The protein below binds the small molecule below.
Small molecule (SMILES): CC(=O)N[C@@H]1[C@@H](O)[C@H](O)[C@@H](CO)O[C@H]1O

Binding-site contacts:
Ligand atom O4 contacts residue ASN477 of chain 1.B at 4.4 Å.
Ligand atom O5 contacts residue ASN477 of chain 1.B at 2.4 Å (h-bond).
Ligand atom C5 contacts residue ASP445 of chain 1.B at 4.1 Å.
Ligand atom C4 contacts residue ASP445 of chain 1.B at 4.5 Å.
Ligand atom C6 contacts residue ASP445 of chain 1.B at 2.7 Å.
Ligand atom C2 contacts residue ASN477 of chain 1.B at 2.5 Å.
Ligand atom C5 contacts residue ASN477 of chain 1.B at 3.7 Å.
Ligand atom C1 contacts residue ASN477 of chain 1.B at 1.5 Å.
Ligand atom C7 contacts residue ASN477 of chain 1.B at 3.9 Å.
Ligand atom O3 contacts residue ASN477 of chain 1.B at 4.2 Å.
Ligand atom C3 contacts residue ASN477 of chain 1.B at 3.8 Å.
Ligand atom O6 contacts residue THR444 of chain 1.B at 4.4 Å.
Ligand atom O3 contacts residue ASP445 of chain 1.B at 4.4 Å.
Ligand atom O6 contacts residue ASP445 of chain 1.B at 3.0 Å (salt-bridge).
Ligand atom C4 contacts residue ASN477 of chain 1.B at 4.2 Å.
Ligand atom N2 contacts residue ASN477 of chain 1.B at 3.0 Å (h-bond).
Ligand atom C8 contacts residue ASN477 of chain 1.B at 3.9 Å.

Sequence of chain 1.B:
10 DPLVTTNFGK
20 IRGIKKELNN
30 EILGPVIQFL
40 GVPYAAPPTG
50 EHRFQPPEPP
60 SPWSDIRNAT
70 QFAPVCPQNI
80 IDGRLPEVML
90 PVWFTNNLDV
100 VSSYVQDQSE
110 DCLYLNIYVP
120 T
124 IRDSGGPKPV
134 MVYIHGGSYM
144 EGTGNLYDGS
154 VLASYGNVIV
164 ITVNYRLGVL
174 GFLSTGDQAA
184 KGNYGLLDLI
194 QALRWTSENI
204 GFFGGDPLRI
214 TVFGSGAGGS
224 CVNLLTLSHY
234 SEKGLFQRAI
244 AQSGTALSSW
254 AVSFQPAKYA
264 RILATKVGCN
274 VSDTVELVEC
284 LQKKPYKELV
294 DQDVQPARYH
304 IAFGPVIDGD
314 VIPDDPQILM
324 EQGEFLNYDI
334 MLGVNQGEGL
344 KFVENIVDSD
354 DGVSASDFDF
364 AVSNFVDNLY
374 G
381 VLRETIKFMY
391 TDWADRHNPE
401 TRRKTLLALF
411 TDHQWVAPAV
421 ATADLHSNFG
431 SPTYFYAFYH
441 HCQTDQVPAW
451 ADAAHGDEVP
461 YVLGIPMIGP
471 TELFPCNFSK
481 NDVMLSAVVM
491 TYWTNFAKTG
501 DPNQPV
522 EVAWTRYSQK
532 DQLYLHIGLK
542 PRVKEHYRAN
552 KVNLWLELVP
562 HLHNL